Sequence of chain 1.A:
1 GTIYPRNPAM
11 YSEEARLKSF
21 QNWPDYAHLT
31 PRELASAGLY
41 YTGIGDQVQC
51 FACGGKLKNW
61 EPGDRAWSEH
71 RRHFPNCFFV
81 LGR

Binding-site contacts:
Ligand atom CD1 contacts residue LYS58 of chain 1.A at 3.5 Å.
Ligand atom CA contacts residue LYS58 of chain 1.A at 3.4 Å.
Ligand atom O contacts residue LYS58 of chain 1.A at 3.0 Å (salt-bridge).
Ligand atom CB contacts residue PHE74 of chain 1.A at 3.7 Å (hydrophobic).
Ligand atom O contacts residue GLU69 of chain 1.A at 3.3 Å (salt-bridge).
Ligand atom CB contacts residue ASP64 of chain 1.A at 3.7 Å.
Ligand atom O contacts residue GLY55 of chain 1.A at 3.9 Å.
Ligand atom CA contacts residue LYS56 of chain 1.A at 4.0 Å.
Ligand atom CB contacts residue ASN59 of chain 1.A at 4.0 Å.
Ligand atom CA contacts residue ASP64 of chain 1.A at 3.5 Å.
Ligand atom CB contacts residue HIS73 of chain 1.A at 3.7 Å.
Ligand atom O contacts residue LEU57 of chain 1.A at 3.4 Å.
Ligand atom C contacts residue LYS56 of chain 1.A at 3.5 Å.
Ligand atom O contacts residue HIS73 of chain 1.A at 3.0 Å (h-bond).
Ligand atom O contacts residue LYS56 of chain 1.A at 3.0 Å (salt-bridge).
Ligand atom CA contacts residue ASN59 of chain 1.A at 3.5 Å.
Ligand atom C contacts residue HIS73 of chain 1.A at 4.0 Å.
Ligand atom CD1 contacts residue GLN47 of chain 1.A at 3.5 Å.
Ligand atom N contacts residue LYS56 of chain 1.A at 2.9 Å (salt-bridge).
Ligand atom O contacts residue PHE74 of chain 1.A at 3.9 Å.
Ligand atom C contacts residue GLU69 of chain 1.A at 3.8 Å.
Ligand atom CB contacts residue GLU69 of chain 1.A at 3.7 Å.
Ligand atom CD contacts residue HIS73 of chain 1.A at 3.7 Å.
Ligand atom CG2 contacts residue ASN59 of chain 1.A at 3.9 Å.
Ligand atom CB contacts residue LYS56 of chain 1.A at 3.9 Å.
Ligand atom CB contacts residue LYS56 of chain 1.A at 4.0 Å.
Ligand atom N contacts residue ASP64 of chain 1.A at 2.7 Å (salt-bridge).
Ligand atom C contacts residue LYS58 of chain 1.A at 3.6 Å.
Ligand atom CA contacts residue LYS58 of chain 1.A at 3.7 Å.
Ligand atom O contacts residue ARG72 of chain 1.A at 3.7 Å.
Ligand atom CA contacts residue GLU69 of chain 1.A at 3.5 Å.
Ligand atom CB contacts residue TRP60 of chain 1.A at 3.9 Å (hydrophobic).
Ligand atom CB contacts residue LYS58 of chain 1.A at 3.7 Å.
Ligand atom N contacts residue LYS58 of chain 1.A at 2.8 Å (salt-bridge).
Ligand atom CG contacts residue HIS73 of chain 1.A at 3.4 Å.
Ligand atom C contacts residue LYS58 of chain 1.A at 4.1 Å.
Ligand atom N contacts residue GLU69 of chain 1.A at 2.7 Å (salt-bridge).
Ligand atom CB contacts residue LYS58 of chain 1.A at 3.3 Å.
Ligand atom CA contacts residue LYS56 of chain 1.A at 3.2 Å.
Ligand atom O contacts residue LYS56 of chain 1.A at 3.8 Å.

This protein binds this small molecule.
Small molecule (SMILES): CC[C@H](C)[C@H](NC(=O)[C@@H]1CCCN1C(=O)[C@@H](NC(=O)[C@H](C)N)C(C)C)C(=O)O